The small molecule below binds the protein below.
Small molecule (SMILES): Cl[Pt+]12<-n3ccccc3-c3cccc(-c4ccccn->14)n->23

Binding-site contacts:
Ligand atom N2 contacts residue CYS144 of chain 1.B at 4.3 Å.
Ligand atom C14 contacts residue GLY140 of chain 1.B at 4.2 Å.
Ligand atom C15 contacts residue HIS168 of chain 1.B at 3.0 Å.
Ligand atom C10 contacts residue GLN71 of chain 1.B at 4.0 Å.
Ligand atom N1 contacts residue CYS144 of chain 1.B at 3.3 Å (h-bond).
Ligand atom C3 contacts residue ASN19 of chain 1.B at 3.9 Å.
Ligand atom C6 contacts residue PHE142 of chain 1.B at 3.9 Å (hydrophobic).
Ligand atom C2 contacts residue PHE10 of chain 1.B at 3.6 Å (hydrophobic).
Ligand atom PT1 contacts residue PHE142 of chain 1.B at 4.3 Å.
Ligand atom N3 contacts residue GLN71 of chain 1.B at 3.7 Å.
Ligand atom N2 contacts residue PHE142 of chain 1.B at 3.9 Å.
Ligand atom C6 contacts residue PHE13 of chain 1.B at 4.5 Å (hydrophobic).
Ligand atom C5 contacts residue PHE142 of chain 1.B at 4.0 Å (hydrophobic).
Ligand atom N3 contacts residue HIS168 of chain 1.B at 3.8 Å.
Ligand atom C15 contacts residue CYS144 of chain 1.B at 3.7 Å (hydrophobic).
Ligand atom C2 contacts residue ASN19 of chain 1.B at 4.0 Å.
Ligand atom C4 contacts residue PHE13 of chain 1.B at 3.2 Å (hydrophobic).
Ligand atom C14 contacts residue HIS168 of chain 1.B at 3.5 Å.
Ligand atom C1 contacts residue PHE10 of chain 1.B at 3.8 Å (hydrophobic).
Ligand atom PT1 contacts residue CYS144 of chain 1.B at 2.3 Å.
Ligand atom C11 contacts residue GLN71 of chain 1.B at 3.9 Å.
Ligand atom C4 contacts residue THR45 of chain 1.B at 3.7 Å.
Ligand atom N2 contacts residue GLN71 of chain 1.B at 3.9 Å.
Ligand atom C7 contacts residue PHE142 of chain 1.B at 4.3 Å (hydrophobic).
Ligand atom C1 contacts residue CYS144 of chain 1.B at 3.3 Å (hydrophobic).
Ligand atom C3 contacts residue THR45 of chain 1.B at 2.9 Å.
Ligand atom C2 contacts residue THR45 of chain 1.B at 3.0 Å.
Ligand atom C3 contacts residue PHE13 of chain 1.B at 3.3 Å (hydrophobic).
Ligand atom C7 contacts residue PHE13 of chain 1.B at 3.8 Å (hydrophobic).
Ligand atom C1 contacts residue THR45 of chain 1.B at 3.9 Å.
Ligand atom C10 contacts residue PHE142 of chain 1.B at 4.5 Å (hydrophobic).
Ligand atom C15 contacts residue GLN71 of chain 1.B at 4.2 Å.
Ligand atom C15 contacts residue ALA139 of chain 1.B at 3.5 Å (hydrophobic).
Ligand atom C4 contacts residue PHE142 of chain 1.B at 4.2 Å (hydrophobic).
Ligand atom PT1 contacts residue HIS168 of chain 1.B at 4.4 Å.
Ligand atom C14 contacts residue ALA139 of chain 1.B at 3.3 Å (hydrophobic).
Ligand atom N1 contacts residue PHE142 of chain 1.B at 4.1 Å.
Ligand atom PT1 contacts residue GLN71 of chain 1.B at 3.7 Å.
Ligand atom C5 contacts residue PHE13 of chain 1.B at 4.2 Å (hydrophobic).
Ligand atom N3 contacts residue CYS144 of chain 1.B at 3.5 Å (h-bond).

Sequence of chain 1.B:
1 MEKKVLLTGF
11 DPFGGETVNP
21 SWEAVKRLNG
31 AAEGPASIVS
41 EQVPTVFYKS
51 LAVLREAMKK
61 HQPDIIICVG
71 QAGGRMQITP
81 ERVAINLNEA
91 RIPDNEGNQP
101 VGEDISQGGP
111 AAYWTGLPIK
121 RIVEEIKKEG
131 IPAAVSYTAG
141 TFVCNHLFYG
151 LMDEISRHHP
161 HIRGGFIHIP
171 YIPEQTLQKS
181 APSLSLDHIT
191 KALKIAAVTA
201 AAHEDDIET